Sequence of chain 1.A:
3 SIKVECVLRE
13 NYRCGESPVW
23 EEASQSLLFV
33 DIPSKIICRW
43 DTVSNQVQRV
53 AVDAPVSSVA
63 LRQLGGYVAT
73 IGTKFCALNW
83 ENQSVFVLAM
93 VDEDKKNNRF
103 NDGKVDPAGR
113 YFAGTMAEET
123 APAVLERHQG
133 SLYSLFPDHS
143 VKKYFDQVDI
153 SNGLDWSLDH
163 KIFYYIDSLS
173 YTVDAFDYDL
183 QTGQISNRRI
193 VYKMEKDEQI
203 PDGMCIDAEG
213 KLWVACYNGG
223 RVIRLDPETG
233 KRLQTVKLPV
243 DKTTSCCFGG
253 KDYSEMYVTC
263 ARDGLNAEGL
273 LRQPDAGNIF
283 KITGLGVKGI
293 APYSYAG

A protein and the small-molecule ligand that binds it are described below.
Small molecule (SMILES): OC[C@H]1OC[C@H](O)[C@@H](O)[C@@H]1O

Binding-site contacts:
Ligand atom C6 contacts residue ALA298 of chain 1.A at 3.9 Å (hydrophobic).
Ligand atom C3 contacts residue GLN65 of chain 1.A at 3.5 Å.
Ligand atom C5 contacts residue ALA110 of chain 1.A at 3.9 Å (hydrophobic).
Ligand atom C1 contacts residue SER296 of chain 1.A at 3.4 Å.
Ligand atom O6 contacts residue ALA110 of chain 1.A at 4.2 Å.
Ligand atom O5 contacts residue SER296 of chain 1.A at 4.2 Å.
Ligand atom O5 contacts residue PRO109 of chain 1.A at 3.8 Å.
Ligand atom O5 contacts residue ALA110 of chain 1.A at 3.3 Å.
Ligand atom C3 contacts residue SER296 of chain 1.A at 3.8 Å.
Ligand atom C5 contacts residue SER296 of chain 1.A at 4.1 Å.
Ligand atom O2 contacts residue SER296 of chain 1.A at 2.9 Å (h-bond).
Ligand atom C6 contacts residue ALA110 of chain 1.A at 3.5 Å (hydrophobic).
Ligand atom O2 contacts residue GLN65 of chain 1.A at 4.2 Å.
Ligand atom O3 contacts residue GLN65 of chain 1.A at 2.9 Å (h-bond).
Ligand atom C2 contacts residue SER296 of chain 1.A at 3.9 Å.
Ligand atom C5 contacts residue GLY111 of chain 1.A at 4.0 Å.
Ligand atom O5 contacts residue GLY111 of chain 1.A at 3.2 Å (h-bond).
Ligand atom C1 contacts residue ASP108 of chain 1.A at 4.4 Å.
Ligand atom C1 contacts residue PRO109 of chain 1.A at 4.1 Å (hydrophobic).
Ligand atom C1 contacts residue ALA110 of chain 1.A at 4.1 Å (hydrophobic).
Ligand atom C2 contacts residue TYR295 of chain 1.A at 3.9 Å (hydrophobic).
Ligand atom C1 contacts residue TYR295 of chain 1.A at 3.8 Å (hydrophobic).
Ligand atom C1 contacts residue GLY111 of chain 1.A at 3.5 Å.
Ligand atom C6 contacts residue GLY111 of chain 1.A at 4.4 Å.
Ligand atom C5 contacts residue ALA298 of chain 1.A at 4.0 Å (hydrophobic).
Ligand atom O4 contacts residue GLN65 of chain 1.A at 3.7 Å.
Ligand atom O2 contacts residue TYR295 of chain 1.A at 3.5 Å.